This protein binds this small molecule.
Small molecule (SMILES): O=C(O)C1=C[C@H](O)[C@@H](OS(=O)(=O)O)[C@H](O[C@H]2[C@H](O)[C@@H](NS(=O)(=O)O)[C@@H](O)O[C@@H]2COS(=O)(=O)O)O1

Sequence of chain 1.A:
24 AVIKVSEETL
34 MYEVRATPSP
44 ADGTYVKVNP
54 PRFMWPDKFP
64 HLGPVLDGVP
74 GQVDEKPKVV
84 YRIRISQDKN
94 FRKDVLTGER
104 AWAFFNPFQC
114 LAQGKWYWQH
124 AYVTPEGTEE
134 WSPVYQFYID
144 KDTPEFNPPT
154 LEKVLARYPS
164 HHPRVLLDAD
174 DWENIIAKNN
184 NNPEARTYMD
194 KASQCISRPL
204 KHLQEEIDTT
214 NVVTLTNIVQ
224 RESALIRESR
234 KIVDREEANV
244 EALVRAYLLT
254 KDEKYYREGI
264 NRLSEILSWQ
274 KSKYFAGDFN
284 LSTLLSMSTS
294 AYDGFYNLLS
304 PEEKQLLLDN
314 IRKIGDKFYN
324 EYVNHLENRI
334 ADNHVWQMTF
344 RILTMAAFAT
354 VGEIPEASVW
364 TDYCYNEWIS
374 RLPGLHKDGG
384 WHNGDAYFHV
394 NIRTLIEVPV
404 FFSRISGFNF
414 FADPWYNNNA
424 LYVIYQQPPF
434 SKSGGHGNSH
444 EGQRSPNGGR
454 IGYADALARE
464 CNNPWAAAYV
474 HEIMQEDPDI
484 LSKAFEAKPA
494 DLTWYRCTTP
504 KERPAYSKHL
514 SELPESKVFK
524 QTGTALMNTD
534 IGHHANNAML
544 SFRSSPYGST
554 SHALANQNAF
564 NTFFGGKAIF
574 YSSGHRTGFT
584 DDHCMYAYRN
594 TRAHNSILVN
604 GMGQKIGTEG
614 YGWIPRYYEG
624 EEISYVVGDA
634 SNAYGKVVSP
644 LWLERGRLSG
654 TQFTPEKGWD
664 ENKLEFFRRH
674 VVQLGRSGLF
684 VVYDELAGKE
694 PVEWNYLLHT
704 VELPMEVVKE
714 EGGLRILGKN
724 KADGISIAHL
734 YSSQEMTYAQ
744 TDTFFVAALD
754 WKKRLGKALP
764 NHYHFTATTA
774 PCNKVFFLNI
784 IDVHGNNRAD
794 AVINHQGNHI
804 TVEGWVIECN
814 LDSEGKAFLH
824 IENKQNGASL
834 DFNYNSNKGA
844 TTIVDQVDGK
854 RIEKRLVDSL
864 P

Binding-site contacts:
Ligand atom O2 contacts residue ARG579 of chain 1.A at 3.0 Å (salt-bridge).
Ligand atom S contacts residue ARG579 of chain 1.A at 3.6 Å (salt-bridge).
Ligand atom O2S contacts residue PHE582 of chain 1.A at 3.3 Å (h-bond).
Ligand atom O3 contacts residue HIS337 of chain 1.A at 3.1 Å (h-bond).
Ligand atom O2S contacts residue ASN336 of chain 1.A at 3.3 Å (h-bond).
Ligand atom O2S contacts residue ARG579 of chain 1.A at 3.0 Å (salt-bridge).
Ligand atom C5 contacts residue HIS337 of chain 1.A at 3.5 Å.
Ligand atom O4 contacts residue HIS337 of chain 1.A at 3.0 Å (h-bond).
Ligand atom O5 contacts residue HIS555 of chain 1.A at 3.0 Å.
Ligand atom O6A contacts residue HIS337 of chain 1.A at 3.5 Å.
Ligand atom O6 contacts residue ASP70 of chain 1.A at 3.0 Å (salt-bridge).
Ligand atom O3 contacts residue ASN336 of chain 1.A at 2.9 Å (h-bond).
Ligand atom O3S contacts residue ALA334 of chain 1.A at 3.5 Å (h-bond).
Ligand atom O3 contacts residue HIS555 of chain 1.A at 3.4 Å (h-bond).
Ligand atom C6 contacts residue HIS337 of chain 1.A at 3.5 Å.
Ligand atom C6 contacts residue TYR390 of chain 1.A at 3.4 Å (hydrophobic).
Ligand atom O6A contacts residue TYR390 of chain 1.A at 3.6 Å.
Ligand atom O2S contacts residue GLY581 of chain 1.A at 3.0 Å.
Ligand atom O6A contacts residue GLN340 of chain 1.A at 3.0 Å (h-bond).
Ligand atom O6A contacts residue HIS555 of chain 1.A at 2.9 Å (h-bond).
Ligand atom S1 contacts residue ARG648 of chain 1.A at 3.6 Å.
Ligand atom C6 contacts residue GLN340 of chain 1.A at 3.2 Å.
Ligand atom O6S contacts residue GLY71 of chain 1.A at 2.7 Å (h-bond).
Ligand atom O2S contacts residue ARG648 of chain 1.A at 3.2 Å (salt-bridge).
Ligand atom O3S contacts residue SER226 of chain 1.A at 3.6 Å (h-bond).
Ligand atom O6B contacts residue PHE282 of chain 1.A at 3.5 Å.
Ligand atom O1S contacts residue ARG648 of chain 1.A at 3.0 Å (salt-bridge).
Ligand atom O1S contacts residue ARG332 of chain 1.A at 3.5 Å (salt-bridge).
Ligand atom C5 contacts residue TYR390 of chain 1.A at 3.4 Å (hydrophobic).
Ligand atom O5 contacts residue ASP70 of chain 1.A at 3.5 Å (salt-bridge).
Ligand atom O3S contacts residue ASN336 of chain 1.A at 3.0 Å (h-bond).
Ligand atom O5 contacts residue TYR390 of chain 1.A at 3.5 Å (h-bond).
Ligand atom O6S contacts residue ASP70 of chain 1.A at 3.7 Å.
Ligand atom C6 contacts residue HIS555 of chain 1.A at 3.7 Å.
Ligand atom O6B contacts residue TYR390 of chain 1.A at 3.5 Å.
Ligand atom S1 contacts residue ASN336 of chain 1.A at 3.7 Å.
Ligand atom O4S contacts residue SER226 of chain 1.A at 3.6 Å (h-bond).
Ligand atom N2 contacts residue ASN336 of chain 1.A at 3.5 Å.
Ligand atom O6B contacts residue GLN340 of chain 1.A at 2.6 Å (h-bond).
Ligand atom C3 contacts residue HIS337 of chain 1.A at 3.5 Å.